This small molecule binds to this protein.
Small molecule (SMILES): Nc1nc(NCCc2ccc(O)cc2)nc2nc(-c3ccco3)nn12

Sequence of chain 1.A:
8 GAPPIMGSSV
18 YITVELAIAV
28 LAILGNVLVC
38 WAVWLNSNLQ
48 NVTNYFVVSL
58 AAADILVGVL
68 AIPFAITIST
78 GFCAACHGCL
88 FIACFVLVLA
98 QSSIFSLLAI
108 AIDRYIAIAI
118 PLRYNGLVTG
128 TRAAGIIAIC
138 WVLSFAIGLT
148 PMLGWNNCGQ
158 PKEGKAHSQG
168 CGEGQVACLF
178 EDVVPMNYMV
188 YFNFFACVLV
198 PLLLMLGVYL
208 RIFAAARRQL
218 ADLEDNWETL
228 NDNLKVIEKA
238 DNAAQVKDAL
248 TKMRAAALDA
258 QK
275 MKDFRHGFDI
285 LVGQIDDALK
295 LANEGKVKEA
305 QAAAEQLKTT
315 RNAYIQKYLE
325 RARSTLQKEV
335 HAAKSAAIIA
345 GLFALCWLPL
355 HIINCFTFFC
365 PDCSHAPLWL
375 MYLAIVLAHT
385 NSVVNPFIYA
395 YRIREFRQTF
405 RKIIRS

Binding-site contacts:
Ligand atom C11 contacts residue PHE177 of chain 1.A at 3.5 Å (hydrophobic).
Ligand atom O25 contacts residue ASN358 of chain 1.A at 3.3 Å (h-bond).
Ligand atom C21 contacts residue MET186 of chain 1.A at 3.5 Å (hydrophobic).
Ligand atom C9 contacts residue PHE177 of chain 1.A at 3.9 Å (hydrophobic).
Ligand atom C20 contacts residue PHE177 of chain 1.A at 3.7 Å (hydrophobic).
Ligand atom C6 contacts residue GLU178 of chain 1.A at 3.8 Å.
Ligand atom N10 contacts residue PHE177 of chain 1.A at 3.5 Å.
Ligand atom C5 contacts residue HIS369 of chain 1.A at 3.8 Å.
Ligand atom C22 contacts residue LEU94 of chain 1.A at 3.6 Å (hydrophobic).
Ligand atom N17 contacts residue LEU354 of chain 1.A at 3.0 Å.
Ligand atom C23 contacts residue LEU94 of chain 1.A at 3.3 Å (hydrophobic).
Ligand atom O25 contacts residue MET186 of chain 1.A at 3.4 Å.
Ligand atom C14 contacts residue ASN358 of chain 1.A at 3.9 Å.
Ligand atom N17 contacts residue ASN358 of chain 1.A at 3.3 Å (h-bond).
Ligand atom C24 contacts residue HIS355 of chain 1.A at 3.4 Å.
Ligand atom N15 contacts residue MET375 of chain 1.A at 3.7 Å.
Ligand atom N17 contacts residue PHE177 of chain 1.A at 3.6 Å.
Ligand atom C18 contacts residue PHE177 of chain 1.A at 3.7 Å (hydrophobic).
Ligand atom N15 contacts residue GLU178 of chain 1.A at 2.9 Å (salt-bridge).
Ligand atom N16 contacts residue LEU354 of chain 1.A at 3.7 Å.
Ligand atom C14 contacts residue PHE177 of chain 1.A at 3.4 Å (hydrophobic).
Ligand atom C23 contacts residue TRP351 of chain 1.A at 3.5 Å (hydrophobic).
Ligand atom C23 contacts residue MET186 of chain 1.A at 3.9 Å (hydrophobic).
Ligand atom C24 contacts residue MET186 of chain 1.A at 3.6 Å (hydrophobic).
Ligand atom C20 contacts residue LEU354 of chain 1.A at 3.1 Å (hydrophobic).
Ligand atom C21 contacts residue LEU354 of chain 1.A at 3.3 Å (hydrophobic).
Ligand atom N13 contacts residue PHE177 of chain 1.A at 3.5 Å.
Ligand atom N13 contacts residue MET375 of chain 1.A at 3.8 Å.
Ligand atom N19 contacts residue PHE177 of chain 1.A at 3.8 Å.
Ligand atom N15 contacts residue ASN358 of chain 1.A at 2.8 Å (h-bond).
Ligand atom C14 contacts residue MET375 of chain 1.A at 3.9 Å (hydrophobic).
Ligand atom N12 contacts residue PHE177 of chain 1.A at 3.5 Å.
Ligand atom O25 contacts residue LEU354 of chain 1.A at 3.0 Å.
Ligand atom N16 contacts residue PHE177 of chain 1.A at 3.4 Å.
Ligand atom C22 contacts residue MET186 of chain 1.A at 3.9 Å (hydrophobic).
Ligand atom C2 contacts residue LEU372 of chain 1.A at 3.5 Å (hydrophobic).
Ligand atom C1 contacts residue LEU372 of chain 1.A at 3.5 Å (hydrophobic).
Ligand atom N12 contacts residue ILE379 of chain 1.A at 3.8 Å.
Ligand atom C7 contacts residue LEU372 of chain 1.A at 3.9 Å (hydrophobic).
Ligand atom N19 contacts residue LEU354 of chain 1.A at 3.9 Å.